Sequence of chain 1.A:
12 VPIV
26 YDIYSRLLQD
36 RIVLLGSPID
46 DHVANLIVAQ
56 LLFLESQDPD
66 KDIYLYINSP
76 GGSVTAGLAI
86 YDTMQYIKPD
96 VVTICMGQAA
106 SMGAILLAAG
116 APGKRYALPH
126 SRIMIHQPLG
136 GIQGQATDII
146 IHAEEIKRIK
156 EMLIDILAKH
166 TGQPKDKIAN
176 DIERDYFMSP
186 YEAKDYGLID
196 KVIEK

The small molecule below binds the protein below.
Small molecule (SMILES): CC[C@H](C)[C@H](NC(=O)[C@@H](NC(=O)[C@H](O)[C@@H](C=O)C(C)C)C(C)C)C(=O)O

Binding-site contacts:
Ligand atom C6 contacts residue LEU134 of chain 1.A at 3.8 Å (hydrophobic).
Ligand atom C1 contacts residue MET107 of chain 1.A at 3.4 Å (hydrophobic).
Ligand atom C18 contacts residue LEU134 of chain 1.A at 3.5 Å (hydrophobic).
Ligand atom C11 contacts residue VAL79 of chain 1.A at 3.7 Å (hydrophobic).
Ligand atom C1 contacts residue HIS131 of chain 1.A at 3.7 Å.
Ligand atom C42 contacts residue LEU134 of chain 1.A at 3.8 Å (hydrophobic).
Ligand atom C9 contacts residue GLY77 of chain 1.A at 3.1 Å.
Ligand atom C23 contacts residue PRO133 of chain 1.A at 3.8 Å (hydrophobic).
Ligand atom C14 contacts residue LEU134 of chain 1.A at 3.2 Å (hydrophobic).
Ligand atom C23 contacts residue VAL79 of chain 1.A at 3.8 Å (hydrophobic).
Ligand atom C42 contacts residue PRO133 of chain 1.A at 3.2 Å (hydrophobic).
Ligand atom C7 contacts residue SER106 of chain 1.A at 3.3 Å.
Ligand atom O12 contacts residue PRO133 of chain 1.A at 3.2 Å.
Ligand atom O10 contacts residue MET107 of chain 1.A at 3.7 Å.
Ligand atom C4 contacts residue GLY77 of chain 1.A at 3.8 Å.
Ligand atom O3 contacts residue MET107 of chain 1.A at 2.9 Å (h-bond).
Ligand atom O19 contacts residue VAL79 of chain 1.A at 3.1 Å (h-bond).
Ligand atom C42 contacts residue ILE151 of chain 1.A at 2.8 Å (hydrophobic).
Ligand atom O19 contacts residue SER78 of chain 1.A at 3.7 Å.
Ligand atom O10 contacts residue SER106 of chain 1.A at 3.2 Å (h-bond).
Ligand atom C5 contacts residue GLY77 of chain 1.A at 3.8 Å.
Ligand atom C5 contacts residue SER106 of chain 1.A at 3.4 Å.
Ligand atom N13 contacts residue GLY77 of chain 1.A at 3.1 Å (h-bond).
Ligand atom C9 contacts residue SER106 of chain 1.A at 3.4 Å.
Ligand atom O10 contacts residue VAL79 of chain 1.A at 3.4 Å.
Ligand atom C4 contacts residue HIS131 of chain 1.A at 3.6 Å.
Ligand atom C1 contacts residue SER106 of chain 1.A at 1.3 Å.
Ligand atom C16 contacts residue LEU134 of chain 1.A at 3.8 Å (hydrophobic).
Ligand atom C23 contacts residue LEU134 of chain 1.A at 3.7 Å (hydrophobic).
Ligand atom O3 contacts residue GLY76 of chain 1.A at 3.4 Å.
Ligand atom C4 contacts residue SER106 of chain 1.A at 2.4 Å.
Ligand atom O3 contacts residue GLY77 of chain 1.A at 3.0 Å (h-bond).
Ligand atom C11 contacts residue GLY77 of chain 1.A at 3.6 Å.
Ligand atom N20 contacts residue LEU134 of chain 1.A at 2.9 Å (h-bond).
Ligand atom C22 contacts residue LEU134 of chain 1.A at 3.8 Å (hydrophobic).
Ligand atom O3 contacts residue SER106 of chain 1.A at 2.2 Å (h-bond).
Ligand atom C15 contacts residue LEU134 of chain 1.A at 3.8 Å (hydrophobic).
Ligand atom O12 contacts residue LEU134 of chain 1.A at 2.7 Å (h-bond).
Ligand atom C7 contacts residue HIS131 of chain 1.A at 3.2 Å.
Ligand atom O26 contacts residue GLY135 of chain 1.A at 3.7 Å.

Sequence of chain 1.B:
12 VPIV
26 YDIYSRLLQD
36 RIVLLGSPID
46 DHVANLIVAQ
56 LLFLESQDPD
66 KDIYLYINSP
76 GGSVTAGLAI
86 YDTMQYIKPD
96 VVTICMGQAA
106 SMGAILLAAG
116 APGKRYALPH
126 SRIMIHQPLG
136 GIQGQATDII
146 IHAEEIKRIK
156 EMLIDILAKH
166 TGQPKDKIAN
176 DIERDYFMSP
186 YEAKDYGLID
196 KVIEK